Sequence of chain 1.A:
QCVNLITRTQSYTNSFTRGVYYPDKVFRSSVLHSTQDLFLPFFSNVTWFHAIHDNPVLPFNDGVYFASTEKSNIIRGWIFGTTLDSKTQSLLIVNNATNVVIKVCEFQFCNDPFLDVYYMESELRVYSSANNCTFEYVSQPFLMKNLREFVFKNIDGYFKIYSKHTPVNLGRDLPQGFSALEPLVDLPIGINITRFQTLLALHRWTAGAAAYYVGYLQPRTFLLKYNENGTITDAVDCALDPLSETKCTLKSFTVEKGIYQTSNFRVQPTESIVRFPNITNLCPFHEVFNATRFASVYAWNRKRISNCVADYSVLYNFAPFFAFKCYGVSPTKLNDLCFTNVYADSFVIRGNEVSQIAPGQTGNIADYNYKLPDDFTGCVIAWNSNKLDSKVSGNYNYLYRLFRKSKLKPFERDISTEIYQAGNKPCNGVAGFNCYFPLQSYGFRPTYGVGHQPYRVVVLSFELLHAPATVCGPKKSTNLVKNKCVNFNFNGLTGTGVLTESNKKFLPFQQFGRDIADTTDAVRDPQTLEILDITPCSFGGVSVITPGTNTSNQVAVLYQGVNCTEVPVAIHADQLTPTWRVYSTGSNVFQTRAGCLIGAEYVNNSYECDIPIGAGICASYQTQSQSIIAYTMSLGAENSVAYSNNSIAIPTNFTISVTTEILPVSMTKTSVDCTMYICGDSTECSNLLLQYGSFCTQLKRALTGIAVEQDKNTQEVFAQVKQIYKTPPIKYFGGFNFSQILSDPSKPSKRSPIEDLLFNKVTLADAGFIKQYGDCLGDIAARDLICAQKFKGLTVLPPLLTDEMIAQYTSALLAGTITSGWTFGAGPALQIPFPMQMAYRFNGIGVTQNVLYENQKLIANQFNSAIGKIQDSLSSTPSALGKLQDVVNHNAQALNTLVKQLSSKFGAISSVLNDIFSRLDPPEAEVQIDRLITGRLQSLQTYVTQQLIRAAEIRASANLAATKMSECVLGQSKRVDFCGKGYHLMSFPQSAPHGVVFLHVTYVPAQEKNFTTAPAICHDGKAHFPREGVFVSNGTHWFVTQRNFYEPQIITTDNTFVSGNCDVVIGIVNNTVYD

Binding-site contacts:
Ligand atom C1 contacts residue ASN1130 of chain 1.A at 1.4 Å.
Ligand atom O5 contacts residue ASN1130 of chain 1.A at 2.4 Å (h-bond).
Ligand atom C2 contacts residue ASN1130 of chain 1.A at 2.6 Å.
Ligand atom C8 contacts residue ASN1130 of chain 1.A at 3.7 Å.
Ligand atom C3 contacts residue ASN1130 of chain 1.A at 3.9 Å.
Ligand atom N2 contacts residue ASN1130 of chain 1.A at 2.7 Å (h-bond).
Ligand atom O7 contacts residue ASN1130 of chain 1.A at 4.2 Å.
Ligand atom C5 contacts residue ASN1130 of chain 1.A at 3.7 Å.
Ligand atom C4 contacts residue ASN1130 of chain 1.A at 4.3 Å.
Ligand atom C7 contacts residue ASN1130 of chain 1.A at 3.4 Å.

A protein and the small-molecule ligand that binds it are described below.
Small molecule (SMILES): CC(=O)N[C@@H]1[C@@H](O)[C@H](O)[C@@H](CO)O[C@H]1O